Binding-site contacts:
Ligand atom C4 contacts residue GLU127 of chain 46.F at 3.6 Å.
Ligand atom C1 contacts residue ASN156 of chain 46.F at 1.4 Å.
Ligand atom C5 contacts residue GLU127 of chain 46.F at 3.6 Å.
Ligand atom C8 contacts residue PRO179 of chain 46.F at 4.4 Å (hydrophobic).
Ligand atom C4 contacts residue ASN156 of chain 46.F at 4.2 Å.
Ligand atom C5 contacts residue ASN156 of chain 46.F at 3.7 Å.
Ligand atom C8 contacts residue ASN156 of chain 46.F at 4.2 Å.
Ligand atom O5 contacts residue ASN156 of chain 46.F at 2.5 Å (h-bond).
Ligand atom C2 contacts residue ASN156 of chain 46.F at 2.3 Å.
Ligand atom C3 contacts residue ASN156 of chain 46.F at 3.6 Å.
Ligand atom C7 contacts residue ASN156 of chain 46.F at 3.3 Å.
Ligand atom C1 contacts residue GLY126 of chain 46.F at 3.4 Å.
Ligand atom C5 contacts residue GLY126 of chain 46.F at 4.0 Å.
Ligand atom O7 contacts residue ASN156 of chain 46.F at 3.2 Å (h-bond).
Ligand atom O5 contacts residue GLY126 of chain 46.F at 3.7 Å.
Ligand atom O4 contacts residue GLU127 of chain 46.F at 3.1 Å (salt-bridge).
Ligand atom C3 contacts residue GLU127 of chain 46.F at 3.6 Å.
Ligand atom O3 contacts residue GLU127 of chain 46.F at 4.2 Å.
Ligand atom C6 contacts residue LYS128 of chain 46.F at 4.3 Å.
Ligand atom N2 contacts residue ASN156 of chain 46.F at 2.5 Å (h-bond).
Ligand atom C6 contacts residue GLU127 of chain 46.F at 3.8 Å.

Sequence of chain 46.F:
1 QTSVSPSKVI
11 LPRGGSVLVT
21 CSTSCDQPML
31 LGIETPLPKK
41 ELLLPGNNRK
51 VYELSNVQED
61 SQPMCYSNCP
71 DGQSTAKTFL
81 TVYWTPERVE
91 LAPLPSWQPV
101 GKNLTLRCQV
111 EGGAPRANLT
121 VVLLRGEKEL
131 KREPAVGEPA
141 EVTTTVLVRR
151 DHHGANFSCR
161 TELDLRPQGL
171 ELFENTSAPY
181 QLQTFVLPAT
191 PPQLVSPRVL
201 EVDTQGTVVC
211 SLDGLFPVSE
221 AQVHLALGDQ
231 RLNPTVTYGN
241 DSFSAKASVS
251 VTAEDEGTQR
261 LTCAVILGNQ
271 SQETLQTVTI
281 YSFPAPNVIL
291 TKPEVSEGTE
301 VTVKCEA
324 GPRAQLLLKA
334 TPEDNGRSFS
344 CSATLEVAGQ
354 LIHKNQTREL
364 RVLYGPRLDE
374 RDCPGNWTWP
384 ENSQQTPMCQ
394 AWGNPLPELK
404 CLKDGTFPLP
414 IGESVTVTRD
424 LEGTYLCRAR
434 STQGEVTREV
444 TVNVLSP

This small molecule binds to this protein.
Small molecule (SMILES): CC(=O)N[C@@H]1[C@@H](O)[C@H](O)[C@@H](CO)O[C@H]1O